Sequence of chain 1.A:
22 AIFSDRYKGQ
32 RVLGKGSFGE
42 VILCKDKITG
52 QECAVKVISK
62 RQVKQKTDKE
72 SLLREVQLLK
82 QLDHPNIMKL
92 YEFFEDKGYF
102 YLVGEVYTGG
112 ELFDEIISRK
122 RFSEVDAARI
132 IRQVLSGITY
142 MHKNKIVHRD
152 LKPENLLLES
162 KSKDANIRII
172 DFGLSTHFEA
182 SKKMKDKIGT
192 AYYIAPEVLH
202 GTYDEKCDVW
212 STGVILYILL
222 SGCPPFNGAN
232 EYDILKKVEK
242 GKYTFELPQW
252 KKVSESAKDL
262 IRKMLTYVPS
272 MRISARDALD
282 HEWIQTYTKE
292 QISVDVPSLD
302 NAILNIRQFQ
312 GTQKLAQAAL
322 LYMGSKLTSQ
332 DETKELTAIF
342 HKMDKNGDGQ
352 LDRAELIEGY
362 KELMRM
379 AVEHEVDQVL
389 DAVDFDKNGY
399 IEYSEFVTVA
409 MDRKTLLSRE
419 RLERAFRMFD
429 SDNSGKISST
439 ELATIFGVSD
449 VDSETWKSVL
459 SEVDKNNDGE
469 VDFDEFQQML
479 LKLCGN

Binding-site contacts:
Ligand atom NAR contacts residue GLU112 of chain 1.A at 2.7 Å (salt-bridge).
Ligand atom NBC contacts residue VAL42 of chain 1.A at 3.8 Å.
Ligand atom C5 contacts residue LEU158 of chain 1.A at 3.8 Å (hydrophobic).
Ligand atom CAY contacts residue MET89 of chain 1.A at 3.3 Å (hydrophobic).
Ligand atom NAB contacts residue GLU106 of chain 1.A at 3.0 Å (salt-bridge).
Ligand atom CAA contacts residue EDO1 of chain 1.D at 3.1 Å.
Ligand atom N1 contacts residue ALA55 of chain 1.A at 3.7 Å.
Ligand atom CAX contacts residue MET89 of chain 1.A at 3.5 Å (hydrophobic).
Ligand atom CAC contacts residue LEU103 of chain 1.A at 3.3 Å (hydrophobic).
Ligand atom CAT contacts residue LEU103 of chain 1.A at 3.7 Å (hydrophobic).
Ligand atom OAS contacts residue LEU103 of chain 1.A at 3.2 Å.
Ligand atom CAK contacts residue GLU112 of chain 1.A at 3.6 Å.
Ligand atom CAE contacts residue ALA55 of chain 1.A at 3.4 Å (hydrophobic).
Ligand atom CAW contacts residue VAL42 of chain 1.A at 3.7 Å (hydrophobic).
Ligand atom CAD contacts residue ILE171 of chain 1.A at 3.7 Å (hydrophobic).
Ligand atom CAD contacts residue LYS57 of chain 1.A at 3.8 Å.
Ligand atom C6 contacts residue LEU158 of chain 1.A at 3.8 Å (hydrophobic).
Ligand atom CAK contacts residue GLU155 of chain 1.A at 3.3 Å.
Ligand atom NAB contacts residue ALA55 of chain 1.A at 3.4 Å.
Ligand atom CAL contacts residue LEU34 of chain 1.A at 3.8 Å (hydrophobic).
Ligand atom CAA contacts residue LEU103 of chain 1.A at 3.4 Å (hydrophobic).
Ligand atom C4 contacts residue LEU158 of chain 1.A at 3.8 Å (hydrophobic).
Ligand atom C2 contacts residue TYR108 of chain 1.A at 3.1 Å (hydrophobic).
Ligand atom N3 contacts residue LEU158 of chain 1.A at 3.8 Å.
Ligand atom CAK contacts residue LEU158 of chain 1.A at 3.7 Å (hydrophobic).
Ligand atom CAT contacts residue MET89 of chain 1.A at 3.5 Å (hydrophobic).
Ligand atom C6 contacts residue ALA55 of chain 1.A at 3.4 Å (hydrophobic).
Ligand atom NAQ contacts residue VAL42 of chain 1.A at 3.2 Å.
Ligand atom CAC contacts residue MET89 of chain 1.A at 3.6 Å (hydrophobic).
Ligand atom CAJ contacts residue GLU112 of chain 1.A at 3.1 Å.
Ligand atom C2 contacts residue LEU158 of chain 1.A at 3.8 Å (hydrophobic).
Ligand atom CAE contacts residue MET89 of chain 1.A at 3.4 Å (hydrophobic).
Ligand atom CAM contacts residue ILE171 of chain 1.A at 3.8 Å (hydrophobic).
Ligand atom OAS contacts residue LEU91 of chain 1.A at 3.6 Å.
Ligand atom CAE contacts residue LEU103 of chain 1.A at 3.6 Å (hydrophobic).
Ligand atom CAF contacts residue LYS57 of chain 1.A at 3.6 Å.
Ligand atom N1 contacts residue VAL107 of chain 1.A at 3.7 Å.
Ligand atom N1 contacts residue TYR108 of chain 1.A at 3.2 Å (h-bond).
Ligand atom CAF contacts residue ASP172 of chain 1.A at 3.2 Å.
Ligand atom N1 contacts residue LEU158 of chain 1.A at 3.8 Å.

The small molecule below binds the protein below.
Small molecule (SMILES): COc1ccc2cc(-c3nn(CC4CCNCC4)c4ncnc(N)c34)ccc2c1